Sequence of chain 1.E:
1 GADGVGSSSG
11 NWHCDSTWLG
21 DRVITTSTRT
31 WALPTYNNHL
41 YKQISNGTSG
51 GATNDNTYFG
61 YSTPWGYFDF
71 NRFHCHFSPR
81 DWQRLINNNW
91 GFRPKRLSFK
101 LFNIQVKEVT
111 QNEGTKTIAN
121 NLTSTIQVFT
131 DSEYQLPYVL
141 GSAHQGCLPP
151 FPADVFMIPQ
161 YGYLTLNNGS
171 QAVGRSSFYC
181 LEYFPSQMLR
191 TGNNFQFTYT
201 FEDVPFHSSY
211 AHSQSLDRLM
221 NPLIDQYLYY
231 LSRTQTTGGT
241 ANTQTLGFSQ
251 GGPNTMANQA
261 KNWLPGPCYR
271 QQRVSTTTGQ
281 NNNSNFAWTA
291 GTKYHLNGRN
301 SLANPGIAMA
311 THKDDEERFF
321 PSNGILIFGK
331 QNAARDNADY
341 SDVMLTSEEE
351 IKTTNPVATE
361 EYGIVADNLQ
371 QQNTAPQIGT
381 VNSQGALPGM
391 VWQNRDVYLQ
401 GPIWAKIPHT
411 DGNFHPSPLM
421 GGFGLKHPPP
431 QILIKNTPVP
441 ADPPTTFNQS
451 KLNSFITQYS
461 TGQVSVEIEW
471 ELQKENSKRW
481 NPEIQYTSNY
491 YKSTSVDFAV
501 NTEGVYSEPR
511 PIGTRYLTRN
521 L

Binding-site contacts:
Ligand atom C4' contacts residue DA1 of chain 1.RB at 3.9 Å.
Ligand atom O3' contacts residue DA1 of chain 1.RB at 1.6 Å.
Ligand atom O5' contacts residue DA1 of chain 1.RB at 4.3 Å.
Ligand atom O3' contacts residue PRO205 of chain 1.E at 4.2 Å.
Ligand atom C5' contacts residue PRO205 of chain 1.E at 4.5 Å (hydrophobic).
Ligand atom C3' contacts residue DA1 of chain 1.RB at 2.6 Å.
Ligand atom C5' contacts residue DA1 of chain 1.RB at 4.4 Å.
Ligand atom C2' contacts residue DA1 of chain 1.RB at 3.1 Å.

This small molecule binds to this protein.
Small molecule (SMILES): Nc1ccn([C@H]2C[C@H](O)[C@@H](COP(=O)(O)O)O2)c(=O)n1